Binding-site contacts:
Ligand atom C5 contacts residue SER334 of chain 1.A at 4.2 Å.
Ligand atom C1 contacts residue ASN332 of chain 1.A at 1.4 Å.
Ligand atom O6 contacts residue VAL335 of chain 1.A at 4.0 Å.
Ligand atom C1 contacts residue VAL335 of chain 1.A at 4.2 Å (hydrophobic).
Ligand atom C6 contacts residue SER334 of chain 1.A at 4.3 Å.
Ligand atom C6 contacts residue VAL335 of chain 1.A at 4.3 Å (hydrophobic).
Ligand atom C5 contacts residue ASN332 of chain 1.A at 3.7 Å.
Ligand atom C1 contacts residue SER334 of chain 1.A at 4.2 Å.
Ligand atom O5 contacts residue VAL335 of chain 1.A at 3.4 Å.
Ligand atom O5 contacts residue ASN332 of chain 1.A at 2.4 Å (h-bond).
Ligand atom C5 contacts residue VAL335 of chain 1.A at 4.5 Å (hydrophobic).
Ligand atom C3 contacts residue ASN332 of chain 1.A at 3.8 Å.
Ligand atom N2 contacts residue ASN332 of chain 1.A at 3.0 Å (h-bond).
Ligand atom C7 contacts residue ASN332 of chain 1.A at 3.4 Å.
Ligand atom C4 contacts residue ASN332 of chain 1.A at 4.2 Å.
Ligand atom O7 contacts residue ASN332 of chain 1.A at 3.5 Å (h-bond).
Ligand atom C2 contacts residue ASN332 of chain 1.A at 2.4 Å.
Ligand atom O5 contacts residue SER334 of chain 1.A at 4.1 Å.

Sequence of chain 1.A:
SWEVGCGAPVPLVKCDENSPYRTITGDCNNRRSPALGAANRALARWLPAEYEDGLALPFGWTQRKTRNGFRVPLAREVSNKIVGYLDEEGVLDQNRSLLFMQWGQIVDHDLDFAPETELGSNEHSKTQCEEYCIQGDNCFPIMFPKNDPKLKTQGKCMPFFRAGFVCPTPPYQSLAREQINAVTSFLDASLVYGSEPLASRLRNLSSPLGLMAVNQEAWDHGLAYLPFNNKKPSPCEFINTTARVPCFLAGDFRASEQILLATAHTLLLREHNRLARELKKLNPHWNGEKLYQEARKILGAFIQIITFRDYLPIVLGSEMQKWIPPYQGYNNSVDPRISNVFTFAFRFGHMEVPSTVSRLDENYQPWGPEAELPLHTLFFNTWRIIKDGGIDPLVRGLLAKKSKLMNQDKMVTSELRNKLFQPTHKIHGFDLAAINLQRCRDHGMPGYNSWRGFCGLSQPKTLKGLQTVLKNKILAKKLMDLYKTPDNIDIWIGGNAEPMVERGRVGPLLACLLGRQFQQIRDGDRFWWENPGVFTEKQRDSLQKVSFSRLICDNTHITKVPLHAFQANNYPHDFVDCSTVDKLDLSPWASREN

The protein below binds the small molecule below.
Small molecule (SMILES): CC(=O)N[C@H]1[C@H](O[C@H]2[C@H](O)[C@@H](NC(C)=O)CO[C@@H]2CO)O[C@H](CO)[C@@H](O)[C@@H]1O